Sequence of chain 1.A:
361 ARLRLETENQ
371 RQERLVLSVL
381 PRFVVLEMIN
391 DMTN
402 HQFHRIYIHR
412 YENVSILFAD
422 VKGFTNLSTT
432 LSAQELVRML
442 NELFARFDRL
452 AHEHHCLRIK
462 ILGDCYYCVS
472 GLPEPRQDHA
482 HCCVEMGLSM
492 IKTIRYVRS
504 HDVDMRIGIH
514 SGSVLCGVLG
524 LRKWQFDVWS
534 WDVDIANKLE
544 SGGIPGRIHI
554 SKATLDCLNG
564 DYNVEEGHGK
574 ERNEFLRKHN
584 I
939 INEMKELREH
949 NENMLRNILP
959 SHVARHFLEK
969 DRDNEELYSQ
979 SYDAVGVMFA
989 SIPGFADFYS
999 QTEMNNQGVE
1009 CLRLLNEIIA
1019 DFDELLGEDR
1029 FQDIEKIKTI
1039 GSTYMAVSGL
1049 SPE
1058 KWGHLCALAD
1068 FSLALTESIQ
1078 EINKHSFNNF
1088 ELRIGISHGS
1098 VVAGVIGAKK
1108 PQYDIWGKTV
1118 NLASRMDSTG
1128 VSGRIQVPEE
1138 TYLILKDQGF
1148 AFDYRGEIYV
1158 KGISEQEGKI

This small molecule binds to this protein.
Small molecule (SMILES): C=C[C@@]1(C)CC(=O)[C@]2(O)[C@@]3(C)[C@@H](O)CCC(C)(C)[C@@H]3[C@H](O)[C@H](OC(C)=O)[C@@]2(C)O1

Binding-site contacts:
Ligand atom O2 contacts residue VAL531 of chain 1.A at 3.6 Å.
Ligand atom C6 contacts residue GLY1039 of chain 1.A at 4.5 Å.
Ligand atom C20 contacts residue ASN540 of chain 1.A at 3.8 Å.
Ligand atom C12 contacts residue ASP537 of chain 1.A at 3.8 Å.
Ligand atom C20 contacts residue VAL536 of chain 1.A at 4.5 Å (hydrophobic).
Ligand atom O2 contacts residue TRP532 of chain 1.A at 4.3 Å.
Ligand atom C16 contacts residue PHE993 of chain 1.A at 4.4 Å (hydrophobic).
Ligand atom O7 contacts residue SER533 of chain 1.A at 3.3 Å (h-bond).
Ligand atom O7 contacts residue TRP532 of chain 1.A at 4.4 Å.
Ligand atom C4 contacts residue ILE1038 of chain 1.A at 4.2 Å (hydrophobic).
Ligand atom C3 contacts residue TYR468 of chain 1.A at 4.1 Å (hydrophobic).
Ligand atom O5 contacts residue ILE1038 of chain 1.A at 4.4 Å.
Ligand atom O7 contacts residue ASP537 of chain 1.A at 3.9 Å.
Ligand atom C7 contacts residue GLY1039 of chain 1.A at 4.1 Å.
Ligand atom O7 contacts residue VAL536 of chain 1.A at 3.1 Å.
Ligand atom O6 contacts residue TRP532 of chain 1.A at 3.9 Å.
Ligand atom C16 contacts residue TYR997 of chain 1.A at 4.3 Å (hydrophobic).
Ligand atom C22 contacts residue SER1040 of chain 1.A at 2.8 Å.
Ligand atom C15 contacts residue TRP532 of chain 1.A at 3.9 Å (hydrophobic).
Ligand atom C16 contacts residue ALA994 of chain 1.A at 4.3 Å (hydrophobic).
Ligand atom C15 contacts residue PHE993 of chain 1.A at 3.8 Å (hydrophobic).
Ligand atom C1 contacts residue VAL531 of chain 1.A at 4.3 Å (hydrophobic).
Ligand atom C5 contacts residue GLY1039 of chain 1.A at 4.4 Å.
Ligand atom C17 contacts residue ASP537 of chain 1.A at 3.4 Å.
Ligand atom C14 contacts residue TRP532 of chain 1.A at 4.0 Å (hydrophobic).
Ligand atom O3 contacts residue ASN540 of chain 1.A at 3.6 Å.
Ligand atom C18 contacts residue ILE1038 of chain 1.A at 2.7 Å (hydrophobic).
Ligand atom C11 contacts residue SER533 of chain 1.A at 3.9 Å.
Ligand atom O6 contacts residue GLY1039 of chain 1.A at 3.9 Å.
Ligand atom C12 contacts residue SER533 of chain 1.A at 3.6 Å.
Ligand atom C19 contacts residue ASN540 of chain 1.A at 3.2 Å.
Ligand atom C20 contacts residue ASP537 of chain 1.A at 3.9 Å.
Ligand atom C15 contacts residue LEU1013 of chain 1.A at 3.8 Å (hydrophobic).
Ligand atom C18 contacts residue LEU463 of chain 1.A at 4.0 Å (hydrophobic).
Ligand atom C18 contacts residue GLY1039 of chain 1.A at 4.4 Å.
Ligand atom C22 contacts residue ILE990 of chain 1.A at 4.0 Å (hydrophobic).
Ligand atom C11 contacts residue ASP537 of chain 1.A at 4.4 Å.
Ligand atom O5 contacts residue THR1041 of chain 1.A at 4.5 Å.
Ligand atom C21 contacts residue SER1040 of chain 1.A at 4.1 Å.
Ligand atom C11 contacts residue VAL536 of chain 1.A at 4.3 Å (hydrophobic).